Sequence of chain 2.C:
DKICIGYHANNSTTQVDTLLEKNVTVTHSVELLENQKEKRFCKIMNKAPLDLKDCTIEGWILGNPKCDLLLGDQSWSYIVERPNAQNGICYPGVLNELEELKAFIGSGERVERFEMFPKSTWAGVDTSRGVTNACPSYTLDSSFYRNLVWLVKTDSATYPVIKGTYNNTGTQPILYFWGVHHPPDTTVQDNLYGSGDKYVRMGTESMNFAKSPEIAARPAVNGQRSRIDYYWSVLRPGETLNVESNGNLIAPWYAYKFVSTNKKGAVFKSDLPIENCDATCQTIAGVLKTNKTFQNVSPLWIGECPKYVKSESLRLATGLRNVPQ

Binding-site contacts:
Ligand atom O6 contacts residue GLN15 of chain 2.C at 4.1 Å.
Ligand atom C1 contacts residue ASN23 of chain 2.C at 1.4 Å.
Ligand atom C5 contacts residue ASN23 of chain 2.C at 3.6 Å.
Ligand atom C3 contacts residue ASN23 of chain 2.C at 3.6 Å.
Ligand atom O7 contacts residue ASN23 of chain 2.C at 3.0 Å (h-bond).
Ligand atom C8 contacts residue ASN23 of chain 2.C at 4.4 Å.
Ligand atom C8 contacts residue LYS22 of chain 2.C at 3.8 Å.
Ligand atom C2 contacts residue ASN23 of chain 2.C at 2.2 Å.
Ligand atom C4 contacts residue ASN23 of chain 2.C at 4.1 Å.
Ligand atom O5 contacts residue GLN15 of chain 2.C at 4.3 Å.
Ligand atom N2 contacts residue ASN23 of chain 2.C at 2.6 Å (h-bond).
Ligand atom O5 contacts residue ASN23 of chain 2.C at 2.4 Å (h-bond).
Ligand atom C7 contacts residue ASN23 of chain 2.C at 3.1 Å.

The protein below binds the small molecule below.
Small molecule (SMILES): CC(=O)N[C@@H]1[C@@H](O)[C@H](O)[C@@H](CO)O[C@H]1O